Binding-site contacts:
Ligand atom O1A contacts residue TYR144 of chain 28.A at 3.3 Å.
Ligand atom N1A contacts residue PHE179 of chain 28.A at 3.6 Å.
Ligand atom C4 contacts residue TYR190 of chain 28.A at 3.6 Å (hydrophobic).
Ligand atom C2A contacts residue TYR144 of chain 28.A at 3.6 Å (hydrophobic).
Ligand atom O1 contacts residue MET214 of chain 28.A at 3.3 Å.
Ligand atom CM4 contacts residue TYR142 of chain 28.A at 3.5 Å (hydrophobic).
Ligand atom C5B contacts residue LEU181 of chain 28.A at 3.5 Å (hydrophobic).
Ligand atom N1A contacts residue TYR144 of chain 28.A at 3.3 Å.
Ligand atom F1 contacts residue TYR142 of chain 28.A at 3.3 Å.
Ligand atom CM6 contacts residue TYR144 of chain 28.A at 3.6 Å (hydrophobic).
Ligand atom CM2 contacts residue ILE122 of chain 28.A at 3.5 Å (hydrophobic).
Ligand atom C3A contacts residue PHE179 of chain 28.A at 3.4 Å (hydrophobic).
Ligand atom CM6 contacts residue LEU184 of chain 28.A at 3.4 Å (hydrophobic).
Ligand atom CM3 contacts residue ASN212 of chain 28.A at 3.6 Å.
Ligand atom C1B contacts residue ILE98 of chain 28.A at 3.7 Å (hydrophobic).
Ligand atom C6B contacts residue LEU181 of chain 28.A at 3.5 Å (hydrophobic).
Ligand atom C2A contacts residue PHE179 of chain 28.A at 3.5 Å (hydrophobic).
Ligand atom C3A contacts residue TYR144 of chain 28.A at 3.7 Å (hydrophobic).
Ligand atom F2 contacts residue TYR142 of chain 28.A at 3.6 Å.
Ligand atom F1 contacts residue MET124 of chain 28.A at 3.5 Å.
Ligand atom C4B contacts residue LEU181 of chain 28.A at 3.8 Å (hydrophobic).
Ligand atom F3 contacts residue TYR144 of chain 28.A at 3.1 Å.
Ligand atom C4 contacts residue LEU100 of chain 28.A at 3.7 Å (hydrophobic).
Ligand atom CM3 contacts residue TYR190 of chain 28.A at 3.7 Å (hydrophobic).
Ligand atom C3 contacts residue LEU100 of chain 28.A at 3.6 Å (hydrophobic).
Ligand atom N3A contacts residue PHE179 of chain 28.A at 3.2 Å.
Ligand atom F3 contacts residue TYR142 of chain 28.A at 2.6 Å.
Ligand atom C1B contacts residue LEU181 of chain 28.A at 3.8 Å (hydrophobic).
Ligand atom C1C contacts residue MET214 of chain 28.A at 3.5 Å (hydrophobic).
Ligand atom F2 contacts residue PHE179 of chain 28.A at 3.6 Å.
Ligand atom F3 contacts residue MET143 of chain 28.A at 3.3 Å.
Ligand atom C5B contacts residue TYR144 of chain 28.A at 3.7 Å (hydrophobic).
Ligand atom N3A contacts residue LEU217 of chain 28.A at 3.6 Å.
Ligand atom F2 contacts residue VAL168 of chain 28.A at 2.9 Å.
Ligand atom O1 contacts residue LEU100 of chain 28.A at 3.7 Å.
Ligand atom F1 contacts residue LEU217 of chain 28.A at 3.3 Å.
Ligand atom O1B contacts residue ILE98 of chain 28.A at 3.1 Å.
Ligand atom F3 contacts residue ALA166 of chain 28.A at 3.2 Å.
Ligand atom CM6 contacts residue MET214 of chain 28.A at 3.4 Å (hydrophobic).
Ligand atom N2 contacts residue LEU100 of chain 28.A at 3.8 Å.

Sequence of chain 28.C:
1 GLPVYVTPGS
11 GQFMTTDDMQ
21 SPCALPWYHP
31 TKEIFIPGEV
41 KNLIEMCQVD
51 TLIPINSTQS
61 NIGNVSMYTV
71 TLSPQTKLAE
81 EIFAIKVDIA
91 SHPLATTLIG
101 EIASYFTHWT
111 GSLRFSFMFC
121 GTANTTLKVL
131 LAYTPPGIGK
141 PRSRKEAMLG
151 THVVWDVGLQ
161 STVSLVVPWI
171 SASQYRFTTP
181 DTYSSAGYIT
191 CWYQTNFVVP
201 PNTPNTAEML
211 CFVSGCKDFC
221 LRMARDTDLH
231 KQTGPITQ

A small-molecule ligand and the protein it binds are described below.
Small molecule (SMILES): Cc1cc(CCCOc2c(C)cc(-c3noc(C(F)(F)F)n3)cc2C)on1

Sequence of chain 28.A:
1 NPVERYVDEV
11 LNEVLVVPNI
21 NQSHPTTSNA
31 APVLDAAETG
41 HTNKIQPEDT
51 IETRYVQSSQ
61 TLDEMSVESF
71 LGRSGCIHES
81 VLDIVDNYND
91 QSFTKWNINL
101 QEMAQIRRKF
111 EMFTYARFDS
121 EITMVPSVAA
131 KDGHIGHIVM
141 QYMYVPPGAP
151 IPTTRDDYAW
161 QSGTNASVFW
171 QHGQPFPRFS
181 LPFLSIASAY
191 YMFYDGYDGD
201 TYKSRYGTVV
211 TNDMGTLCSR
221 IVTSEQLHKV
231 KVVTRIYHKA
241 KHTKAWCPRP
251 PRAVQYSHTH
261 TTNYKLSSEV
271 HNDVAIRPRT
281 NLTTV